Binding-site contacts:
Ligand atom C1 contacts residue MET79 of chain 1.B at 3.6 Å (hydrophobic).
Ligand atom O2 contacts residue VAL105 of chain 1.B at 3.8 Å.
Ligand atom N8 contacts residue ALA56 of chain 1.B at 3.7 Å.
Ligand atom C5 contacts residue GLU75 of chain 1.B at 3.6 Å.
Ligand atom N7 contacts residue ALA108 of chain 1.B at 3.0 Å (h-bond).
Ligand atom O3 contacts residue VAL36 of chain 1.B at 3.4 Å.
Ligand atom CL2 contacts residue ASP185 of chain 1.B at 3.6 Å.
Ligand atom C1 contacts residue ASP185 of chain 1.B at 3.6 Å.
Ligand atom CL1 contacts residue LYS58 of chain 1.B at 3.6 Å.
Ligand atom C19 contacts residue ALA108 of chain 1.B at 3.7 Å (hydrophobic).
Ligand atom C26 contacts residue CYS107 of chain 1.B at 3.3 Å (hydrophobic).
Ligand atom N7 contacts residue CYS107 of chain 1.B at 3.6 Å.
Ligand atom C23 contacts residue LEU28 of chain 1.B at 3.6 Å (hydrophobic).
Ligand atom C29 contacts residue GLU106 of chain 1.B at 3.1 Å.
Ligand atom O2 contacts residue LYS58 of chain 1.B at 3.4 Å.
Ligand atom C5 contacts residue VAL103 of chain 1.B at 3.5 Å (hydrophobic).
Ligand atom C18 contacts residue LEU28 of chain 1.B at 3.6 Å (hydrophobic).
Ligand atom C16 contacts residue LEU28 of chain 1.B at 3.1 Å (hydrophobic).
Ligand atom C9 contacts residue LEU28 of chain 1.B at 3.6 Å (hydrophobic).
Ligand atom C1 contacts residue PHE186 of chain 1.B at 3.6 Å (hydrophobic).
Ligand atom N8 contacts residue LEU174 of chain 1.B at 3.6 Å.
Ligand atom N7 contacts residue LEU174 of chain 1.B at 3.7 Å.
Ligand atom N6 contacts residue ALA108 of chain 1.B at 3.6 Å.
Ligand atom C7 contacts residue VAL105 of chain 1.B at 3.8 Å (hydrophobic).
Ligand atom C27 contacts residue CYS107 of chain 1.B at 2.5 Å (hydrophobic).
Ligand atom C20 contacts residue ALA108 of chain 1.B at 3.4 Å (hydrophobic).
Ligand atom C29 contacts residue LEU174 of chain 1.B at 3.5 Å (hydrophobic).
Ligand atom N6 contacts residue LEU38 of chain 1.B at 3.6 Å.
Ligand atom CL1 contacts residue VAL105 of chain 1.B at 3.8 Å.
Ligand atom C3 contacts residue GLU75 of chain 1.B at 3.5 Å.
Ligand atom O1 contacts residue ASP185 of chain 1.B at 3.0 Å (salt-bridge).
Ligand atom C25 contacts residue ALA108 of chain 1.B at 3.8 Å (hydrophobic).
Ligand atom C4 contacts residue VAL105 of chain 1.B at 3.7 Å (hydrophobic).
Ligand atom N6 contacts residue CYS107 of chain 1.B at 3.2 Å (h-bond).
Ligand atom C6 contacts residue VAL105 of chain 1.B at 3.6 Å (hydrophobic).
Ligand atom N5 contacts residue ALA108 of chain 1.B at 2.7 Å (h-bond).
Ligand atom C28 contacts residue CYS107 of chain 1.B at 1.6 Å (hydrophobic).
Ligand atom C24 contacts residue LEU28 of chain 1.B at 3.5 Å (hydrophobic).
Ligand atom C15 contacts residue LEU28 of chain 1.B at 3.2 Å (hydrophobic).
Ligand atom CL2 contacts residue ALA184 of chain 1.B at 3.2 Å.

Sequence of chain 1.B:
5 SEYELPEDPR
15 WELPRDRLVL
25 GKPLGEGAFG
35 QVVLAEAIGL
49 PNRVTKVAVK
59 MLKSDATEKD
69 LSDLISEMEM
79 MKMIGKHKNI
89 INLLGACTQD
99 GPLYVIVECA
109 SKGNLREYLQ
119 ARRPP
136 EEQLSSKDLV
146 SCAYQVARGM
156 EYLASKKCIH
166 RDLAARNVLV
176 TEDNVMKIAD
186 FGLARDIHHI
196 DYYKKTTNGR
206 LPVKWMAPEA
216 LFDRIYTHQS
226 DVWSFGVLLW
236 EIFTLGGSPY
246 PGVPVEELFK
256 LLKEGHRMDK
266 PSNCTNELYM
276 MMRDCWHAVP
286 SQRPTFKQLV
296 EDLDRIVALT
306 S

A protein and the small-molecule ligand that binds it are described below.
Small molecule (SMILES): C=CC(=O)Nc1ccccc1Nc1cc(N(CCCN2CCN(C)CC2)C(=O)Nc2c(Cl)c(OC)cc(OC)c2Cl)ncn1